Binding-site contacts:
Ligand atom CA contacts residue THR91 of chain 1.B at 3.5 Å.
Ligand atom CG contacts residue LEU138 of chain 1.B at 3.7 Å (hydrophobic).
Ligand atom CA contacts residue PRO89 of chain 1.B at 4.1 Å (hydrophobic).
Ligand atom CB contacts residue GLU193 of chain 1.B at 4.2 Å.
Ligand atom C contacts residue TYR61 of chain 1.B at 3.5 Å (hydrophobic).
Ligand atom C contacts residue PRO89 of chain 1.B at 4.2 Å (hydrophobic).
Ligand atom C contacts residue ARG96 of chain 1.B at 3.4 Å.
Ligand atom N contacts residue GLU193 of chain 1.B at 2.7 Å (salt-bridge).
Ligand atom N contacts residue TYR220 of chain 1.B at 3.8 Å.
Ligand atom CB contacts residue LEU138 of chain 1.B at 4.2 Å (hydrophobic).
Ligand atom OD1 contacts residue LEU138 of chain 1.B at 3.6 Å.
Ligand atom C contacts residue THR91 of chain 1.B at 3.8 Å.
Ligand atom N contacts residue THR91 of chain 1.B at 2.9 Å (h-bond).
Ligand atom OD1 contacts residue THR143 of chain 1.B at 3.5 Å (h-bond).
Ligand atom OXT contacts residue GLY141 of chain 1.B at 3.5 Å.
Ligand atom O contacts residue ARG96 of chain 1.B at 2.8 Å (salt-bridge).
Ligand atom O contacts residue LEU90 of chain 1.B at 3.5 Å.
Ligand atom OXT contacts residue ARG96 of chain 1.B at 2.7 Å (salt-bridge).
Ligand atom CG contacts residue TYR61 of chain 1.B at 4.1 Å (hydrophobic).
Ligand atom OD2 contacts residue MET196 of chain 1.B at 3.5 Å.
Ligand atom CG contacts residue THR143 of chain 1.B at 4.4 Å.
Ligand atom OD2 contacts residue TYR61 of chain 1.B at 4.2 Å.
Ligand atom CA contacts residue TYR61 of chain 1.B at 3.9 Å (hydrophobic).
Ligand atom N contacts residue TYR61 of chain 1.B at 4.1 Å.
Ligand atom N contacts residue PRO89 of chain 1.B at 3.0 Å (h-bond).
Ligand atom CB contacts residue TYR61 of chain 1.B at 3.3 Å (hydrophobic).
Ligand atom C contacts residue SER142 of chain 1.B at 3.6 Å.
Ligand atom CG contacts residue GLU193 of chain 1.B at 3.9 Å.
Ligand atom OD2 contacts residue LEU138 of chain 1.B at 4.0 Å.
Ligand atom O contacts residue TYR61 of chain 1.B at 3.4 Å.
Ligand atom OXT contacts residue TYR61 of chain 1.B at 3.1 Å.
Ligand atom O contacts residue PRO89 of chain 1.B at 3.6 Å.
Ligand atom OD2 contacts residue GLU193 of chain 1.B at 3.5 Å (salt-bridge).
Ligand atom CA contacts residue GLU193 of chain 1.B at 3.6 Å.
Ligand atom OXT contacts residue SER142 of chain 1.B at 3.2 Å (h-bond).
Ligand atom O contacts residue SER142 of chain 1.B at 4.2 Å.
Ligand atom CA contacts residue SER142 of chain 1.B at 3.4 Å.
Ligand atom N contacts residue SER142 of chain 1.B at 4.1 Å.
Ligand atom OD1 contacts residue SER142 of chain 1.B at 4.3 Å.
Ligand atom O contacts residue THR91 of chain 1.B at 2.9 Å (h-bond).

The protein below binds the small molecule below.
Small molecule (SMILES): N[C@@H](CC(=O)O)C(=O)O

Sequence of chain 1.B:
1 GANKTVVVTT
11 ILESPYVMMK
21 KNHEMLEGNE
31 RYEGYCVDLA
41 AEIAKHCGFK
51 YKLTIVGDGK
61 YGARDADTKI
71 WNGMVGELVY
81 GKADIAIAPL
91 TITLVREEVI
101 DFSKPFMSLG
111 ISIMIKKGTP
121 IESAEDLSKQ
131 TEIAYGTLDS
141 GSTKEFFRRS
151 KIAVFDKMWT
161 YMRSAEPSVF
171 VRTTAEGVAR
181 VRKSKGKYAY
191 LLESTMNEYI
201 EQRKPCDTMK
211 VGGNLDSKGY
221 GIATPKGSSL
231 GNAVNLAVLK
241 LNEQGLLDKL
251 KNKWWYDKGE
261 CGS